Sequence of chain 6.B:
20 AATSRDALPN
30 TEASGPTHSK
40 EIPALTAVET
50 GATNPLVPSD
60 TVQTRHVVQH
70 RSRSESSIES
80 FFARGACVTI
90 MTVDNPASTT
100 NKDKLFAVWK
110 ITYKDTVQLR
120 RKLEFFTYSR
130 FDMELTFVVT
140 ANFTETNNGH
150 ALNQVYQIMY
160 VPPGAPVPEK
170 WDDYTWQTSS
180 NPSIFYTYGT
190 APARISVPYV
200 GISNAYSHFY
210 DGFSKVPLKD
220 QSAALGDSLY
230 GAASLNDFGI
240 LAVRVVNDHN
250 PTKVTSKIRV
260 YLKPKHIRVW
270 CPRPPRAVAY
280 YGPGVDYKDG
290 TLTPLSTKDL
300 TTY

This small molecule binds to this protein.
Small molecule (SMILES): CCOC(=O)c1ccc(OCCC2CCN(c3ccc(C)nn3)CC2)cc1

Binding-site contacts:
Ligand atom C17 contacts residue TYR112 of chain 6.B at 3.8 Å (hydrophobic).
Ligand atom C13 contacts residue MET132 of chain 6.B at 3.8 Å (hydrophobic).
Ligand atom C25 contacts residue ASP236 of chain 6.B at 3.5 Å.
Ligand atom O14 contacts residue MET132 of chain 6.B at 3.4 Å.
Ligand atom N6 contacts residue VAL196 of chain 6.B at 3.9 Å.
Ligand atom C19 contacts residue TYR205 of chain 6.B at 3.7 Å (hydrophobic).
Ligand atom C11 contacts residue ILE110 of chain 6.B at 3.6 Å (hydrophobic).
Ligand atom C8 contacts residue VAL199 of chain 6.B at 3.7 Å (hydrophobic).
Ligand atom C4 contacts residue VAL196 of chain 6.B at 3.9 Å (hydrophobic).
Ligand atom N3 contacts residue LEU240 of chain 6.B at 3.5 Å.
Ligand atom C3 contacts residue ALA24 of chain 6.D at 3.5 Å (hydrophobic).
Ligand atom C12 contacts residue PHE237 of chain 6.B at 3.5 Å (hydrophobic).
Ligand atom N4 contacts residue LEU134 of chain 6.B at 3.7 Å.
Ligand atom C21 contacts residue PHE237 of chain 6.B at 3.7 Å (hydrophobic).
Ligand atom C13 contacts residue VAL199 of chain 6.B at 3.7 Å (hydrophobic).
Ligand atom O22 contacts residue TYR112 of chain 6.B at 3.5 Å.
Ligand atom N3 contacts residue TYR159 of chain 6.B at 3.9 Å.
Ligand atom C10 contacts residue MET132 of chain 6.B at 3.3 Å (hydrophobic).
Ligand atom O22 contacts residue TYR205 of chain 6.B at 3.8 Å.
Ligand atom C1 contacts residue PRO181 of chain 6.B at 3.7 Å (hydrophobic).
Ligand atom C4 contacts residue TYR159 of chain 6.B at 3.5 Å (hydrophobic).
Ligand atom C18 contacts residue PHE237 of chain 6.B at 3.6 Å (hydrophobic).
Ligand atom C20 contacts residue TYR205 of chain 6.B at 3.5 Å (hydrophobic).
Ligand atom C8 contacts residue VAL196 of chain 6.B at 3.6 Å (hydrophobic).
Ligand atom C25 contacts residue SER206 of chain 6.B at 3.8 Å.
Ligand atom C3 contacts residue TYR159 of chain 6.B at 3.6 Å (hydrophobic).
Ligand atom C7 contacts residue TYR159 of chain 6.B at 3.7 Å (hydrophobic).
Ligand atom C5 contacts residue VAL196 of chain 6.B at 3.8 Å (hydrophobic).
Ligand atom O23 contacts residue PHE237 of chain 6.B at 3.8 Å.
Ligand atom N3 contacts residue ILE194 of chain 6.B at 3.6 Å.
Ligand atom C18 contacts residue TYR112 of chain 6.B at 3.7 Å (hydrophobic).
Ligand atom C11 contacts residue LEU134 of chain 6.B at 3.8 Å (hydrophobic).
Ligand atom C10 contacts residue ILE110 of chain 6.B at 3.5 Å (hydrophobic).
Ligand atom O23 contacts residue TYR112 of chain 6.B at 3.5 Å.
Ligand atom C7 contacts residue VAL196 of chain 6.B at 3.6 Å (hydrophobic).
Ligand atom C2 contacts residue TYR159 of chain 6.B at 3.5 Å (hydrophobic).
Ligand atom N4 contacts residue LEU240 of chain 6.B at 3.6 Å.
Ligand atom C17 contacts residue PHE237 of chain 6.B at 3.7 Å (hydrophobic).
Ligand atom C2 contacts residue ILE194 of chain 6.B at 3.5 Å (hydrophobic).
Ligand atom C21 contacts residue TYR112 of chain 6.B at 3.3 Å (hydrophobic).

Sequence of chain 6.D:
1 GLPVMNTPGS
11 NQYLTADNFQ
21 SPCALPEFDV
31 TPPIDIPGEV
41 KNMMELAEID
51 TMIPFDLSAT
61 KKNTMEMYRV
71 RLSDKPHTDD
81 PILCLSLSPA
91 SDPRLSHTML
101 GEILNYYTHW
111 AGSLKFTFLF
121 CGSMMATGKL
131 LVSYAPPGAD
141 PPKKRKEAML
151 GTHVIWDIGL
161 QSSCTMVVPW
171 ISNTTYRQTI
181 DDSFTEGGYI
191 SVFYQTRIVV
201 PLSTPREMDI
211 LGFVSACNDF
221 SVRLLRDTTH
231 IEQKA